Binding-site contacts:
Ligand atom C1 contacts residue ASN57 of chain 3.A at 1.5 Å.
Ligand atom C3 contacts residue ASN57 of chain 3.A at 3.8 Å.
Ligand atom O5 contacts residue ASN57 of chain 3.A at 2.4 Å (h-bond).
Ligand atom C8 contacts residue ASN57 of chain 3.A at 4.4 Å.
Ligand atom C7 contacts residue ASN57 of chain 3.A at 3.2 Å.
Ligand atom C1 contacts residue ARG14 of chain 3.A at 4.4 Å.
Ligand atom C4 contacts residue ASN57 of chain 3.A at 4.3 Å.
Ligand atom N2 contacts residue ASN57 of chain 3.A at 2.9 Å (h-bond).
Ligand atom C5 contacts residue ASN57 of chain 3.A at 3.7 Å.
Ligand atom O7 contacts residue ASN57 of chain 3.A at 3.2 Å (h-bond).
Ligand atom O5 contacts residue ARG14 of chain 3.A at 4.1 Å.
Ligand atom C5 contacts residue ARG14 of chain 3.A at 4.3 Å.
Ligand atom C2 contacts residue ASN57 of chain 3.A at 2.5 Å.

Sequence of chain 3.A:
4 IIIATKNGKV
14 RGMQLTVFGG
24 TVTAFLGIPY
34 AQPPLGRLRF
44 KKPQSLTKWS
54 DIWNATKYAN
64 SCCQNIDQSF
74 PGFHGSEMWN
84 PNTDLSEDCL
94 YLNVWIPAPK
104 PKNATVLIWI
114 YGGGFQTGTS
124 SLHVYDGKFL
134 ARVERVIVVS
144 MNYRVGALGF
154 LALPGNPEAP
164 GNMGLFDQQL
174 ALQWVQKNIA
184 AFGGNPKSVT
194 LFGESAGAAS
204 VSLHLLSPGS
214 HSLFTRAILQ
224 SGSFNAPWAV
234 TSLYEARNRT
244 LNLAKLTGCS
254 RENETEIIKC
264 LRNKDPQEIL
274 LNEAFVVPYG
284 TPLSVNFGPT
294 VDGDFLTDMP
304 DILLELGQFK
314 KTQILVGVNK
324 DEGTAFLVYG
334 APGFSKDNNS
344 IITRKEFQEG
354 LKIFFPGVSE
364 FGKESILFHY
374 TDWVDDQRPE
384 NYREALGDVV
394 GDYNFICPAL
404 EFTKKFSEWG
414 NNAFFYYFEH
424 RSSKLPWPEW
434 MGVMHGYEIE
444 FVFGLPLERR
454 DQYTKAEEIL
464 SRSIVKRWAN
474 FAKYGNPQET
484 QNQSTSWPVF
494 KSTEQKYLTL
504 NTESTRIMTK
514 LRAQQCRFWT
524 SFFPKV

The protein below binds the small molecule below.
Small molecule (SMILES): CC(=O)N[C@H]1CO[C@H](CO[C@@H]2O[C@@H](C)[C@@H](O)[C@@H](O)[C@@H]2O)[C@@H](O)[C@@H]1O